Sequence of chain 1.A:
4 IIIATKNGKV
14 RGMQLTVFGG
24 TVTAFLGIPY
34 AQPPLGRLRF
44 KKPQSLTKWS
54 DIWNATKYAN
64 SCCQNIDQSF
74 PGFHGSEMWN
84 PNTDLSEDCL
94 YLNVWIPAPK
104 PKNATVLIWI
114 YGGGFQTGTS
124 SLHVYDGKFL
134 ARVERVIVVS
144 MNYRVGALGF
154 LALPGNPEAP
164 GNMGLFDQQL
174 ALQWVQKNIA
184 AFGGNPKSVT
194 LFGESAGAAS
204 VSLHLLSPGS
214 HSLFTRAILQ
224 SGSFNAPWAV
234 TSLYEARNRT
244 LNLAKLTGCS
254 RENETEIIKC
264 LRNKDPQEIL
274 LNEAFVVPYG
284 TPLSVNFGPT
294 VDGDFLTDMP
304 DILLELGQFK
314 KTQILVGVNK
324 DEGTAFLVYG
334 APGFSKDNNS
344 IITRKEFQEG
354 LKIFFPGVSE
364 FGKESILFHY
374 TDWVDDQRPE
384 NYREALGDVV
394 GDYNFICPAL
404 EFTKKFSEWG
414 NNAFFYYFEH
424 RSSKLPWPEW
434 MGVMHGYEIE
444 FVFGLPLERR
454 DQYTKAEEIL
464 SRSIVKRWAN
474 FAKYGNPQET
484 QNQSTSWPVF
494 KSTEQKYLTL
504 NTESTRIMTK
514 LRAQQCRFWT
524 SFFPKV

Binding-site contacts:
Ligand atom C8 contacts residue ILE344 of chain 1.A at 4.2 Å (hydrophobic).
Ligand atom C1 contacts residue ASN341 of chain 1.A at 1.4 Å.
Ligand atom C1 contacts residue GLY336 of chain 1.A at 4.4 Å.
Ligand atom C1 contacts residue ASN341 of chain 1.A at 4.2 Å.
Ligand atom C3 contacts residue GLY336 of chain 1.A at 4.2 Å.
Ligand atom O5 contacts residue SER338 of chain 1.A at 3.8 Å.
Ligand atom O7 contacts residue GLY336 of chain 1.A at 3.4 Å (h-bond).
Ligand atom C2 contacts residue ASN341 of chain 1.A at 2.4 Å.
Ligand atom C7 contacts residue ASN341 of chain 1.A at 3.2 Å.
Ligand atom N2 contacts residue ASN341 of chain 1.A at 2.8 Å (h-bond).
Ligand atom O5 contacts residue ASN341 of chain 1.A at 2.4 Å (h-bond).
Ligand atom O4 contacts residue GLY336 of chain 1.A at 4.4 Å.
Ligand atom O7 contacts residue PRO335 of chain 1.A at 4.3 Å.
Ligand atom C1 contacts residue SER338 of chain 1.A at 4.2 Å.
Ligand atom C5 contacts residue ASN341 of chain 1.A at 3.7 Å.
Ligand atom C5 contacts residue SER338 of chain 1.A at 4.2 Å.
Ligand atom O6 contacts residue SER338 of chain 1.A at 4.4 Å.
Ligand atom C8 contacts residue ASN341 of chain 1.A at 4.3 Å.
Ligand atom C3 contacts residue ASN341 of chain 1.A at 3.8 Å.
Ligand atom C6 contacts residue SER338 of chain 1.A at 4.4 Å.
Ligand atom C1 contacts residue SER338 of chain 1.A at 4.0 Å.
Ligand atom O7 contacts residue ASN341 of chain 1.A at 3.3 Å (h-bond).
Ligand atom N2 contacts residue GLY336 of chain 1.A at 4.3 Å.
Ligand atom C8 contacts residue ASN342 of chain 1.A at 3.6 Å.
Ligand atom O6 contacts residue SER338 of chain 1.A at 4.4 Å.
Ligand atom C4 contacts residue ASN341 of chain 1.A at 4.2 Å.

A small-molecule ligand and the protein it binds are described below.
Small molecule (SMILES): CC(=O)N[C@H]1[C@H](O[C@H]2[C@H](O)[C@@H](NC(C)=O)CO[C@@H]2CO[C@@]2(C)OC[C@@H](O)[C@H](O)[C@@H]2O)O[C@H](CO)[C@@H](O)[C@@H]1O